Binding-site contacts:
Ligand atom N6 contacts residue DT3 of chain 1.B at 2.9 Å (h-bond).
Ligand atom N6 contacts residue DT4 of chain 1.B at 3.3 Å (h-bond).
Ligand atom N3 contacts residue TYR74 of chain 1.C at 3.2 Å.
Ligand atom N3 contacts residue DG5 of chain 1.B at 3.2 Å (h-bond).
Ligand atom C2 contacts residue DG1 of chain 1.B at 3.5 Å.
Ligand atom N1 contacts residue DC8 of chain 1.B at 3.2 Å (h-bond).
Ligand atom O3' contacts residue ARG20 of chain 1.C at 2.3 Å (salt-bridge).
Ligand atom C2' contacts residue ARG20 of chain 1.C at 3.0 Å.
Ligand atom N1 contacts residue DT3 of chain 1.B at 3.2 Å (h-bond).
Ligand atom C2 contacts residue ASN10 of chain 1.C at 3.4 Å.
Ligand atom N1 contacts residue DT6 of chain 1.B at 3.2 Å (h-bond).
Ligand atom O6 contacts residue DG7 of chain 1.B at 3.3 Å (h-bond).
Ligand atom OP1 contacts residue ARG4 of chain 1.C at 2.7 Å (salt-bridge).
Ligand atom N1 contacts residue DT4 of chain 1.B at 3.2 Å (h-bond).
Ligand atom N4 contacts residue DG7 of chain 1.B at 3.2 Å (h-bond).
Ligand atom O2 contacts residue DG5 of chain 1.B at 3.0 Å (h-bond).
Ligand atom C2 contacts residue ILE13 of chain 1.C at 3.4 Å (hydrophobic).
Ligand atom N6 contacts residue DT6 of chain 1.B at 3.2 Å (h-bond).
Ligand atom C4' contacts residue ARG20 of chain 1.C at 2.9 Å.
Ligand atom N6 contacts residue DT2 of chain 1.B at 2.8 Å (h-bond).
Ligand atom O5' contacts residue ARG20 of chain 1.C at 2.4 Å (salt-bridge).
Ligand atom C3' contacts residue ARG20 of chain 1.C at 3.1 Å.
Ligand atom C5' contacts residue ARG20 of chain 1.C at 2.6 Å.
Ligand atom C1' contacts residue ARG20 of chain 1.C at 3.5 Å.
Ligand atom O6 contacts residue DC8 of chain 1.B at 3.2 Å (h-bond).
Ligand atom OP1 contacts residue ARG7 of chain 1.C at 3.5 Å (salt-bridge).
Ligand atom N1 contacts residue DT2 of chain 1.B at 3.3 Å (h-bond).
Ligand atom P contacts residue ARG20 of chain 1.C at 2.9 Å.
Ligand atom O2 contacts residue DG1 of chain 1.B at 3.0 Å (h-bond).
Ligand atom N3 contacts residue DG1 of chain 1.B at 3.2 Å (h-bond).
Ligand atom N4 contacts residue DG5 of chain 1.B at 3.3 Å (h-bond).
Ligand atom O3' contacts residue PRO28 of chain 1.C at 3.4 Å (h-bond).
Ligand atom N3 contacts residue ASN10 of chain 1.C at 3.1 Å (h-bond).
Ligand atom N3 contacts residue DG7 of chain 1.B at 3.2 Å (h-bond).
Ligand atom N2 contacts residue DC8 of chain 1.B at 3.0 Å (h-bond).
Ligand atom N4 contacts residue DG1 of chain 1.B at 3.2 Å (h-bond).
Ligand atom O3' contacts residue ARG7 of chain 1.C at 3.4 Å (salt-bridge).
Ligand atom O4' contacts residue ARG20 of chain 1.C at 2.5 Å (salt-bridge).
Ligand atom O2 contacts residue DG7 of chain 1.B at 3.0 Å (h-bond).
Ligand atom N3 contacts residue ILE13 of chain 1.C at 3.0 Å.

The protein below binds the small molecule below.
Small molecule (SMILES): Nc1ccn([C@H]2C[C@H](O[P](=O)(O)OC[C@H]3O[C@@H](n4cnc5c4NC=NC5N)C[C@@H]3O[P](=O)(O)OC[C@H]3O[C@@H](n4ccc(N)nc4=O)C[C@@H]3O[P](=O)(O)OC[C@H]3O[C@@H](n4cnc5c4NC=NC5N)C[C@H]3O[P](=O)(O)OC[C@H]3O[C@@H](n4cnc5c4NC=NC5N)C[C@@H]3O[P](=O)(O)OC[C@H]3O[C@@H](n4cnc5c4NC=NC5N)C[C@@H]3O[P](=O)(O)OC[C@H]3O[C@@H](n4ccc(N)nc4=O)C[C@@H]3O)[C@@H](CO[P](=O)(O)O[C@H]3C[C@H](n4cnc5c(=O)[nH]c(N)nc54)O[C@@H]3CO)O2)c(=O)n1

Sequence of chain 1.C:
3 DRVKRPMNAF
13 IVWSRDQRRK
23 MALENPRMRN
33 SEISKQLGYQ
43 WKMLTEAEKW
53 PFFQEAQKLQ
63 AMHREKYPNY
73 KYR